Sequence of chain 31.A:
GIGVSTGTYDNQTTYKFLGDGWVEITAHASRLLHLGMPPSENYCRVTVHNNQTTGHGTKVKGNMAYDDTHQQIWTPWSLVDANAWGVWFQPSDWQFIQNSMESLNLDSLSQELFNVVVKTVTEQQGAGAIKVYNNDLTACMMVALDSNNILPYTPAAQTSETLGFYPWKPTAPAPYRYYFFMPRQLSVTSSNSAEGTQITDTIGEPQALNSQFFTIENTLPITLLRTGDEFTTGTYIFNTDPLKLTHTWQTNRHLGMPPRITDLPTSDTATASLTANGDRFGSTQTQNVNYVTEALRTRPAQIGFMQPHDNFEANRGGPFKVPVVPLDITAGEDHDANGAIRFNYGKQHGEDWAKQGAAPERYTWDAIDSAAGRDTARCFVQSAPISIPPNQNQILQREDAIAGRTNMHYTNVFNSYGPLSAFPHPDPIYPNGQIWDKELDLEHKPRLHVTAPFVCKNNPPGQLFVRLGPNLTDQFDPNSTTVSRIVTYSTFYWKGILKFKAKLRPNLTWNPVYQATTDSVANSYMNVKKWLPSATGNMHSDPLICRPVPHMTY

This protein binds this small molecule.
Small molecule (SMILES): Nc1ccn([C@H]2C[C@H](O)[C@@H](COP(=O)(O)O)O2)c(=O)n1

Binding-site contacts:
Ligand atom C4' contacts residue TRP201 of chain 31.A at 4.3 Å (hydrophobic).
Ligand atom C3' contacts residue TRP201 of chain 31.A at 4.1 Å (hydrophobic).
Ligand atom O5' contacts residue TRP201 of chain 31.A at 3.6 Å.
Ligand atom O4' contacts residue TRP201 of chain 31.A at 4.5 Å.
Ligand atom C1' contacts residue TRP201 of chain 31.A at 4.5 Å (hydrophobic).
Ligand atom C6 contacts residue TRP201 of chain 31.A at 3.5 Å (hydrophobic).
Ligand atom OP1 contacts residue PRO423 of chain 31.A at 3.6 Å.
Ligand atom C5 contacts residue TRP201 of chain 31.A at 3.4 Å (hydrophobic).
Ligand atom C5' contacts residue TRP201 of chain 31.A at 3.5 Å (hydrophobic).
Ligand atom N3 contacts residue TRP201 of chain 31.A at 3.6 Å.
Ligand atom O2 contacts residue TRP201 of chain 31.A at 4.3 Å.
Ligand atom C1' contacts residue LYS682 of chain 31.A at 4.5 Å.
Ligand atom N1 contacts residue TRP201 of chain 31.A at 4.0 Å.
Ligand atom C2' contacts residue TRP201 of chain 31.A at 3.6 Å (hydrophobic).
Ligand atom C4 contacts residue TRP201 of chain 31.A at 3.3 Å (hydrophobic).
Ligand atom O2 contacts residue LEU197 of chain 31.A at 4.0 Å.
Ligand atom O3' contacts residue LYS682 of chain 31.A at 3.1 Å (salt-bridge).
Ligand atom C2' contacts residue LYS682 of chain 31.A at 3.6 Å.
Ligand atom C2 contacts residue TRP201 of chain 31.A at 3.9 Å (hydrophobic).
Ligand atom N4 contacts residue GLY198 of chain 31.A at 3.8 Å.
Ligand atom C3' contacts residue LYS682 of chain 31.A at 3.8 Å.
Ligand atom O2 contacts residue LYS682 of chain 31.A at 4.2 Å.
Ligand atom N4 contacts residue ASP199 of chain 31.A at 4.0 Å.
Ligand atom N4 contacts residue TRP201 of chain 31.A at 3.8 Å.